Sequence of chain 1.A:
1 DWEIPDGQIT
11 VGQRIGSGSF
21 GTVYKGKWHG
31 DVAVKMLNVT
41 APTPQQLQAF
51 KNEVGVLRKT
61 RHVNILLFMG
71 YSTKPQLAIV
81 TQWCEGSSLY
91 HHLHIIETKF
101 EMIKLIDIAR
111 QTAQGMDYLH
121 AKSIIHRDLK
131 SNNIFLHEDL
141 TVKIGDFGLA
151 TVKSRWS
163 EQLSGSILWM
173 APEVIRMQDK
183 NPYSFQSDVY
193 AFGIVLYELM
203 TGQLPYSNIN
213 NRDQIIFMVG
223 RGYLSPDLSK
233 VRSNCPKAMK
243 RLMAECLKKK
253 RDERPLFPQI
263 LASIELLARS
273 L

A small-molecule ligand and the protein it binds are described below.
Small molecule (SMILES): Cc1ccc(NC(=O)c2ccnc(C(F)(F)F)c2)cc1-c1cc(OCCO)nc(N2CCOCC2)c1

Binding-site contacts:
Ligand atom O31 contacts residue VAL23 of chain 1.A at 3.6 Å.
Ligand atom C14 contacts residue LYS35 of chain 1.A at 3.6 Å.
Ligand atom C9 contacts residue ASP146 of chain 1.A at 3.5 Å.
Ligand atom N15 contacts residue GLU53 of chain 1.A at 2.8 Å (salt-bridge).
Ligand atom C4 contacts residue VAL23 of chain 1.A at 3.6 Å (hydrophobic).
Ligand atom C14 contacts residue ALA33 of chain 1.A at 3.6 Å (hydrophobic).
Ligand atom C28 contacts residue ASP146 of chain 1.A at 3.7 Å.
Ligand atom C17 contacts residue CYS84 of chain 1.A at 3.4 Å (hydrophobic).
Ligand atom C1 contacts residue PHE147 of chain 1.A at 3.5 Å (hydrophobic).
Ligand atom C14 contacts residue ILE79 of chain 1.A at 3.7 Å (hydrophobic).
Ligand atom O23 contacts residue GLY145 of chain 1.A at 3.5 Å.
Ligand atom C16 contacts residue GLN82 of chain 1.A at 3.4 Å.
Ligand atom C3 contacts residue VAL23 of chain 1.A at 3.7 Å (hydrophobic).
Ligand atom F30 contacts residue HIS126 of chain 1.A at 3.2 Å.
Ligand atom C3 contacts residue PHE147 of chain 1.A at 3.6 Å (hydrophobic).
Ligand atom C14 contacts residue THR81 of chain 1.A at 3.6 Å.
Ligand atom O35 contacts residue PHE147 of chain 1.A at 2.6 Å (h-bond).
Ligand atom C6 contacts residue PHE147 of chain 1.A at 3.6 Å (hydrophobic).
Ligand atom C12 contacts residue THR81 of chain 1.A at 3.5 Å.
Ligand atom O23 contacts residue ASP146 of chain 1.A at 3.0 Å (salt-bridge).
Ligand atom C10 contacts residue GLU53 of chain 1.A at 3.4 Å.
Ligand atom O18 contacts residue CYS84 of chain 1.A at 2.8 Å (h-bond).
Ligand atom C12 contacts residue LYS35 of chain 1.A at 3.7 Å.
Ligand atom C20 contacts residue TRP83 of chain 1.A at 3.6 Å (hydrophobic).
Ligand atom O23 contacts residue LEU66 of chain 1.A at 3.6 Å.
Ligand atom F36 contacts residue LEU119 of chain 1.A at 3.7 Å.
Ligand atom C17 contacts residue LEU66 of chain 1.A at 3.7 Å (hydrophobic).
Ligand atom C22 contacts residue ASP146 of chain 1.A at 3.7 Å.
Ligand atom C17 contacts residue GLN82 of chain 1.A at 3.5 Å.
Ligand atom C11 contacts residue GLU53 of chain 1.A at 3.4 Å.
Ligand atom C16 contacts residue LEU66 of chain 1.A at 3.6 Å (hydrophobic).
Ligand atom C13 contacts residue THR81 of chain 1.A at 3.7 Å.
Ligand atom O31 contacts residue PHE147 of chain 1.A at 3.3 Å (h-bond).
Ligand atom C28 contacts residue LEU57 of chain 1.A at 3.6 Å (hydrophobic).
Ligand atom N2 contacts residue PHE147 of chain 1.A at 3.5 Å.
Ligand atom C34 contacts residue PHE147 of chain 1.A at 3.6 Å (hydrophobic).
Ligand atom C24 contacts residue GLU53 of chain 1.A at 3.2 Å.
Ligand atom C12 contacts residue ILE79 of chain 1.A at 3.7 Å (hydrophobic).
Ligand atom C21 contacts residue ASP146 of chain 1.A at 3.5 Å.
Ligand atom C11 contacts residue ILE79 of chain 1.A at 3.7 Å (hydrophobic).